Sequence of chain 1.P:
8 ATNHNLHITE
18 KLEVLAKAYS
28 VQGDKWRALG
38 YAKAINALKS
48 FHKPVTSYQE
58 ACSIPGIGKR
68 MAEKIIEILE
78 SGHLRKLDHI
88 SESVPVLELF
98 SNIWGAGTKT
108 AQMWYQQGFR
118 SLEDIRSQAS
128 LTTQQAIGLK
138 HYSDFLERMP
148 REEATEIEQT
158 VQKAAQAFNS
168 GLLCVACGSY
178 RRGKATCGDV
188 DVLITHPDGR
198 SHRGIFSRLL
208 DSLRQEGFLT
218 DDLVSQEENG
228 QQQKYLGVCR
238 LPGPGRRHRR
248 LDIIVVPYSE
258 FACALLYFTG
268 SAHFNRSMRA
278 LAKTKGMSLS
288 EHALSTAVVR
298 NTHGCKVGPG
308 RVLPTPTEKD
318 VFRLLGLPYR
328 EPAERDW

Binding-site contacts:
Ligand atom OP1 contacts residue TRP101 of chain 1.P at 3.1 Å (h-bond).
Ligand atom C5' contacts residue TRP101 of chain 1.P at 3.9 Å (hydrophobic).
Ligand atom P contacts residue GLY102 of chain 1.P at 3.9 Å.
Ligand atom O3' contacts residue LYS106 of chain 1.P at 3.7 Å.
Ligand atom O5' contacts residue LYS106 of chain 1.P at 3.8 Å.
Ligand atom O3' contacts residue LYS231 of chain 1.P at 2.9 Å (salt-bridge).
Ligand atom C5' contacts residue LEU233 of chain 1.P at 3.9 Å (hydrophobic).
Ligand atom OP2 contacts residue GLY104 of chain 1.P at 3.8 Å.
Ligand atom P contacts residue GLY104 of chain 1.P at 3.6 Å.
Ligand atom OP1 contacts residue GLY104 of chain 1.P at 2.9 Å (h-bond).
Ligand atom C2 contacts residue TYR264 of chain 1.P at 3.9 Å (hydrophobic).
Ligand atom OP1 contacts residue NA1 of chain 1.U at 2.4 Å (h-bond).
Ligand atom C5' contacts residue GLY102 of chain 1.P at 3.6 Å.
Ligand atom O3' contacts residue GLY102 of chain 1.P at 3.5 Å.
Ligand atom P contacts residue THR107 of chain 1.P at 3.8 Å.
Ligand atom O3' contacts residue GLY104 of chain 1.P at 3.8 Å.
Ligand atom P contacts residue TRP101 of chain 1.P at 3.8 Å.
Ligand atom O2 contacts residue TYR264 of chain 1.P at 3.5 Å (h-bond).
Ligand atom OP1 contacts residue TRP101 of chain 1.P at 3.8 Å.
Ligand atom P contacts residue LYS106 of chain 1.P at 3.7 Å.
Ligand atom OP1 contacts residue LYS106 of chain 1.P at 3.6 Å.
Ligand atom C5' contacts residue GLY104 of chain 1.P at 3.5 Å.
Ligand atom C4' contacts residue GLY102 of chain 1.P at 3.7 Å.
Ligand atom C4' contacts residue TRP101 of chain 1.P at 3.6 Å (hydrophobic).
Ligand atom OP1 contacts residue ALA103 of chain 1.P at 3.4 Å (h-bond).
Ligand atom O5' contacts residue GLY104 of chain 1.P at 3.3 Å (h-bond).
Ligand atom O3' contacts residue ALA103 of chain 1.P at 3.8 Å.
Ligand atom O3' contacts residue TRP101 of chain 1.P at 3.4 Å (h-bond).
Ligand atom OP2 contacts residue LYS106 of chain 1.P at 2.9 Å (salt-bridge).
Ligand atom OP1 contacts residue ARG247 of chain 1.P at 2.8 Å (salt-bridge).
Ligand atom P contacts residue NA1 of chain 1.U at 3.5 Å.
Ligand atom OP1 contacts residue LYS106 of chain 1.P at 3.6 Å.
Ligand atom C3' contacts residue LYS106 of chain 1.P at 3.7 Å.
Ligand atom O3' contacts residue PHE265 of chain 1.P at 3.8 Å.
Ligand atom OP1 contacts residue ILE100 of chain 1.P at 3.6 Å.
Ligand atom OP2 contacts residue THR105 of chain 1.P at 3.3 Å (h-bond).
Ligand atom OP2 contacts residue GLY104 of chain 1.P at 3.5 Å.
Ligand atom OP1 contacts residue GLY102 of chain 1.P at 2.8 Å (h-bond).
Ligand atom OP1 contacts residue THR107 of chain 1.P at 2.6 Å (h-bond).
Ligand atom OP2 contacts residue NA1 of chain 1.U at 3.7 Å.

The protein below binds the small molecule below.
Small molecule (SMILES): Cc1cn([C@H]2C[C@H](O[P](=O)(O)OC[C@H]3O[C@@H](n4cnc5c(N)ncnc54)C[C@@H]3O[P](=O)(O)OC[C@H]3O[C@@H](n4ccc(N)nc4=O)C[C@@H]3O)[C@@H](CO[P](=O)(O)O[C@H]3C[C@H](n4cnc5c(=O)nc(N)[nH]c54)O[C@@H]3CO[P](=O)(O)O[C@H]3C[C@H](n4cnc5c(N)ncnc54)O[C@@H]3CO[P](=O)(O)O[C@H]3C[C@H](n4ccc(N)nc4=O)O[C@@H]3CO)O2)c(=O)[nH]c1=O